Binding-site contacts:
Ligand atom C31 contacts residue TYR256 of chain 1.A at 3.7 Å (hydrophobic).
Ligand atom C9 contacts residue TYR18 of chain 1.A at 3.6 Å (hydrophobic).
Ligand atom C21 contacts residue GLY193 of chain 1.A at 3.7 Å.
Ligand atom C16 contacts residue GLY48 of chain 1.A at 3.8 Å.
Ligand atom C25 contacts residue LEU49 of chain 1.A at 3.2 Å (hydrophobic).
Ligand atom O23 contacts residue ARG99 of chain 1.A at 3.7 Å.
Ligand atom O3 contacts residue ARG64 of chain 1.A at 3.4 Å (salt-bridge).
Ligand atom O26 contacts residue VAL288 of chain 1.A at 3.3 Å (h-bond).
Ligand atom C8 contacts residue TYR18 of chain 1.A at 3.8 Å (hydrophobic).
Ligand atom O32 contacts residue TYR256 of chain 1.A at 3.5 Å.
Ligand atom O26 contacts residue LEU49 of chain 1.A at 2.6 Å (h-bond).
Ligand atom C21 contacts residue GLY146 of chain 1.A at 3.7 Å.
Ligand atom C22 contacts residue ARG99 of chain 1.A at 3.7 Å.
Ligand atom O32 contacts residue SER286 of chain 1.A at 2.9 Å (h-bond).
Ligand atom C34 contacts residue TYR256 of chain 1.A at 3.5 Å (hydrophobic).
Ligand atom O26 contacts residue GLY48 of chain 1.A at 3.3 Å.
Ligand atom C33 contacts residue TYR256 of chain 1.A at 3.6 Å (hydrophobic).
Ligand atom C7 contacts residue ASN66 of chain 1.A at 3.8 Å.
Ligand atom C2 contacts residue ASN98 of chain 1.A at 3.7 Å.
Ligand atom O3 contacts residue ARG99 of chain 1.A at 3.4 Å (salt-bridge).
Ligand atom C18 contacts residue ALA240 of chain 1.A at 3.7 Å (hydrophobic).
Ligand atom O1 contacts residue ARG99 of chain 1.A at 3.3 Å (salt-bridge).
Ligand atom C38 contacts residue TYR256 of chain 1.A at 3.8 Å (hydrophobic).
Ligand atom C7 contacts residue TYR18 of chain 1.A at 3.8 Å (hydrophobic).
Ligand atom C25 contacts residue GLY48 of chain 1.A at 3.6 Å.
Ligand atom O23 contacts residue GLY48 of chain 1.A at 3.6 Å.
Ligand atom O13 contacts residue ARG99 of chain 1.A at 3.2 Å (salt-bridge).
Ligand atom C17 contacts residue ALA240 of chain 1.A at 3.6 Å (hydrophobic).
Ligand atom C2 contacts residue ARG99 of chain 1.A at 3.6 Å.
Ligand atom C35 contacts residue TYR256 of chain 1.A at 3.5 Å (hydrophobic).
Ligand atom C39 contacts residue ACT1 of chain 1.E at 3.8 Å.
Ligand atom C34 contacts residue PHE261 of chain 1.A at 3.8 Å (hydrophobic).
Ligand atom C6 contacts residue ASN66 of chain 1.A at 3.8 Å.
Ligand atom C20 contacts residue GLY193 of chain 1.A at 3.4 Å.
Ligand atom O26 contacts residue GLY287 of chain 1.A at 3.4 Å (h-bond).
Ligand atom C29 contacts residue ALA240 of chain 1.A at 3.8 Å (hydrophobic).
Ligand atom O40 contacts residue ACT1 of chain 1.E at 3.1 Å.
Ligand atom C29 contacts residue ACT1 of chain 1.E at 3.8 Å.
Ligand atom C36 contacts residue TYR256 of chain 1.A at 3.6 Å (hydrophobic).
Ligand atom O1 contacts residue ASN98 of chain 1.A at 2.9 Å (h-bond).

Sequence of chain 1.A:
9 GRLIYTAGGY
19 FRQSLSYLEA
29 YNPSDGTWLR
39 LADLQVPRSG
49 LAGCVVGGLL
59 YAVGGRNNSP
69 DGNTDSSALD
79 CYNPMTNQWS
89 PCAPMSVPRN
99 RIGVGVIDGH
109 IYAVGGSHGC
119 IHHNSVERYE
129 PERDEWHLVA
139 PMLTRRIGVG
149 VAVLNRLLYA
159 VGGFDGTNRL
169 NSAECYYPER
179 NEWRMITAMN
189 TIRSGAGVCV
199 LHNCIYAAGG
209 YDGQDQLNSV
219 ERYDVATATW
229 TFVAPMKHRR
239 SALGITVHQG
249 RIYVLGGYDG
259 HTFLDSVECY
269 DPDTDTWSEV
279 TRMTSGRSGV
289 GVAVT

A protein and the small-molecule ligand that binds it are described below.
Small molecule (SMILES): O=C(O)[C@H]1CCCC[C@H]1C(=O)N1CCc2c(OCCO)cccc2[C@H]1CN1C(=O)c2ccccc2C1=O